Sequence of chain 1.A:
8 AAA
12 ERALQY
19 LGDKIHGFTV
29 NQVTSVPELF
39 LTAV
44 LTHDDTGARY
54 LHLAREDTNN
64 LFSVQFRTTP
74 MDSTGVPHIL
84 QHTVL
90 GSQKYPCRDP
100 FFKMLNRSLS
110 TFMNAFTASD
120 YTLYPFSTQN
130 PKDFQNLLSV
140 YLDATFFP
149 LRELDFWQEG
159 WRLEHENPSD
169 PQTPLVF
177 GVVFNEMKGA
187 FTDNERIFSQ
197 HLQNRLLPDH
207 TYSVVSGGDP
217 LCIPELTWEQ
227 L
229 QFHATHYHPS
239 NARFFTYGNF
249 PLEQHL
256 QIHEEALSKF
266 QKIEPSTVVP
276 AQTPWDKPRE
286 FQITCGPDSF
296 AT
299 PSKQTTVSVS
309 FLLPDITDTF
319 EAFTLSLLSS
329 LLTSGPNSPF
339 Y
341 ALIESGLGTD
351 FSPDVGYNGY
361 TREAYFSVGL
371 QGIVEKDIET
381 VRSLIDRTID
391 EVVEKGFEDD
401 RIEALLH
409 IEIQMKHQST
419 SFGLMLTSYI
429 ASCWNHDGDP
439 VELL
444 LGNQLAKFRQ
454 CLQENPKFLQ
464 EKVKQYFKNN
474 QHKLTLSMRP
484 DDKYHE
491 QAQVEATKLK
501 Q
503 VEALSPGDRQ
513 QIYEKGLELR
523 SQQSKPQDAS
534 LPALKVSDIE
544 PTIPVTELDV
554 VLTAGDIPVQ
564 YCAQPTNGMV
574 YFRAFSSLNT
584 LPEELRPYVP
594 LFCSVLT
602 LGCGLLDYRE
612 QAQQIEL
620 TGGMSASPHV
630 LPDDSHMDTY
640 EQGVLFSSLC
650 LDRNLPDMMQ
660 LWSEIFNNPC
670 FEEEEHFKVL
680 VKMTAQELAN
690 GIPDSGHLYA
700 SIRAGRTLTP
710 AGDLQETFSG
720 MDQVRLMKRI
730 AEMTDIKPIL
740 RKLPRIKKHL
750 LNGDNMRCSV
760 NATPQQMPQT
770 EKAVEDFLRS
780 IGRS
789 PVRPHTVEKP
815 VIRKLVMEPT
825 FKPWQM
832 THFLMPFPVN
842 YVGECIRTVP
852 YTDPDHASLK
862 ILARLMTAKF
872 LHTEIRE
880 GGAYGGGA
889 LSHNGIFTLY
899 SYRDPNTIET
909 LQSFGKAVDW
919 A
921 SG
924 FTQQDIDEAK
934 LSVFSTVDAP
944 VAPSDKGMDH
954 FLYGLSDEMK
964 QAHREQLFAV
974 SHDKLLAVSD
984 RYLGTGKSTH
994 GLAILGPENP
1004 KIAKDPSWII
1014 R

A small-molecule ligand and the protein it binds are described below.
Small molecule (SMILES): CC(C)C[C@H](NC(=O)[C@H](CCCCN)NC(=O)[C@@H](N)CCC(N)=O)C(=O)N[C@H](C(=O)N[C@@H](Cc1ccccc1)C(=O)N[C@@H](Cc1ccccc1)C(=O)N[C@@H](C)C(=O)N[C@@H](CCC(=O)O)C(=O)N[C@H](C=O)CC(=O)O)C(C)C

Binding-site contacts:
Ligand atom NZ contacts residue PHE111 of chain 1.A at 3.3 Å.
Ligand atom CD2 contacts residue PHE111 of chain 1.A at 2.9 Å (hydrophobic).
Ligand atom CD1 contacts residue HIS85 of chain 1.A at 3.3 Å.
Ligand atom C contacts residue ZN1 of chain 1.G at 3.2 Å.
Ligand atom O contacts residue THR116 of chain 1.A at 3.4 Å (h-bond).
Ligand atom CG contacts residue THR116 of chain 1.A at 2.9 Å.
Ligand atom OE1 contacts residue SER107 of chain 1.A at 3.0 Å (h-bond).
Ligand atom O contacts residue MET112 of chain 1.A at 3.0 Å (h-bond).
Ligand atom O contacts residue GLN84 of chain 1.A at 2.8 Å (h-bond).
Ligand atom CE2 contacts residue PHE100 of chain 1.A at 3.3 Å (hydrophobic).
Ligand atom CB contacts residue ASN113 of chain 1.A at 3.3 Å.
Ligand atom O contacts residue ZN1 of chain 1.G at 2.0 Å.
Ligand atom O contacts residue SER109 of chain 1.A at 2.1 Å (h-bond).
Ligand atom O contacts residue GLU182 of chain 1.A at 3.3 Å (salt-bridge).
Ligand atom CB contacts residue GLN84 of chain 1.A at 3.1 Å.
Ligand atom CD contacts residue LEU104 of chain 1.A at 2.9 Å (hydrophobic).
Ligand atom O contacts residue TYR883 of chain 1.A at 3.1 Å (h-bond).
Ligand atom O contacts residue MET112 of chain 1.A at 3.0 Å (h-bond).
Ligand atom CE1 contacts residue HIS85 of chain 1.A at 3.2 Å.
Ligand atom N contacts residue TYR883 of chain 1.A at 3.2 Å (h-bond).
Ligand atom CB contacts residue ALA114 of chain 1.A at 3.2 Å (hydrophobic).
Ligand atom NE2 contacts residue SER107 of chain 1.A at 3.1 Å (h-bond).
Ligand atom NE2 contacts residue SER109 of chain 1.A at 2.0 Å (h-bond).
Ligand atom O contacts residue GLY213 of chain 1.A at 3.2 Å (h-bond).
Ligand atom C contacts residue TYR883 of chain 1.A at 3.0 Å (hydrophobic).
Ligand atom CB contacts residue ASN113 of chain 1.A at 3.0 Å.
Ligand atom O contacts residue HIS85 of chain 1.A at 3.1 Å (h-bond).
Ligand atom CD2 contacts residue ASN113 of chain 1.A at 3.3 Å.
Ligand atom CG contacts residue PHE111 of chain 1.A at 3.4 Å (hydrophobic).
Ligand atom O contacts residue ASN113 of chain 1.A at 2.7 Å (h-bond).
Ligand atom CD1 contacts residue PHE111 of chain 1.A at 3.3 Å (hydrophobic).
Ligand atom OE1 contacts residue SER938 of chain 1.A at 2.7 Å (h-bond).
Ligand atom OE1 contacts residue LEU104 of chain 1.A at 2.9 Å (h-bond).
Ligand atom C contacts residue SER109 of chain 1.A at 3.2 Å.
Ligand atom CA contacts residue SER109 of chain 1.A at 3.2 Å.
Ligand atom CD contacts residue SER109 of chain 1.A at 3.1 Å.
Ligand atom CG contacts residue LEU104 of chain 1.A at 3.2 Å (hydrophobic).
Ligand atom O contacts residue ASN113 of chain 1.A at 2.7 Å (h-bond).
Ligand atom CE1 contacts residue ARG877 of chain 1.A at 3.0 Å.
Ligand atom CA contacts residue ASN113 of chain 1.A at 3.1 Å.